The protein below binds the small molecule below.
Small molecule (SMILES): NS(=O)(=O)OCCCCCCCCOS(N)(=O)=O

Binding-site contacts:
Ligand atom C6 contacts residue PHE129 of chain 1.A at 4.1 Å (hydrophobic).
Ligand atom O1 contacts residue HIS118 of chain 1.A at 3.6 Å.
Ligand atom C1 contacts residue ZN1 of chain 1.B at 4.1 Å.
Ligand atom C7 contacts residue PRO200 of chain 1.A at 3.7 Å (hydrophobic).
Ligand atom O2 contacts residue THR197 of chain 1.A at 2.9 Å (h-bond).
Ligand atom O1 contacts residue VAL141 of chain 1.A at 4.1 Å.
Ligand atom S2 contacts residue PHE129 of chain 1.A at 4.0 Å.
Ligand atom N1 contacts residue GLU105 of chain 1.A at 4.1 Å.
Ligand atom N1 contacts residue HIS118 of chain 1.A at 3.4 Å (h-bond).
Ligand atom O1 contacts residue VAL120 of chain 1.A at 3.8 Å.
Ligand atom C2 contacts residue THR198 of chain 1.A at 3.4 Å.
Ligand atom O4 contacts residue PHE129 of chain 1.A at 3.2 Å.
Ligand atom O6 contacts residue PHE129 of chain 1.A at 3.2 Å.
Ligand atom C5 contacts residue LEU196 of chain 1.A at 3.7 Å (hydrophobic).
Ligand atom N1 contacts residue THR197 of chain 1.A at 2.7 Å (h-bond).
Ligand atom C4 contacts residue PHE129 of chain 1.A at 4.1 Å (hydrophobic).
Ligand atom O6 contacts residue GLY130 of chain 1.A at 3.6 Å.
Ligand atom O3 contacts residue THR198 of chain 1.A at 4.1 Å.
Ligand atom S1 contacts residue THR197 of chain 1.A at 3.8 Å.
Ligand atom C7 contacts residue PHE129 of chain 1.A at 4.2 Å (hydrophobic).
Ligand atom O2 contacts residue SER195 of chain 1.A at 4.0 Å.
Ligand atom C7 contacts residue LEU196 of chain 1.A at 4.1 Å (hydrophobic).
Ligand atom O3 contacts residue LEU196 of chain 1.A at 3.7 Å.
Ligand atom O1 contacts residue HIS93 of chain 1.A at 3.2 Å.
Ligand atom N1 contacts residue HIS95 of chain 1.A at 3.3 Å (h-bond).
Ligand atom O5 contacts residue VAL133 of chain 1.A at 3.8 Å.
Ligand atom O1 contacts residue ZN1 of chain 1.B at 3.0 Å.
Ligand atom S1 contacts residue HIS93 of chain 1.A at 4.0 Å.
Ligand atom O3 contacts residue ZN1 of chain 1.B at 4.1 Å.
Ligand atom C1 contacts residue THR198 of chain 1.A at 3.6 Å.
Ligand atom S1 contacts residue HIS118 of chain 1.A at 4.0 Å.
Ligand atom S1 contacts residue ZN1 of chain 1.B at 3.1 Å.
Ligand atom O2 contacts residue LEU196 of chain 1.A at 3.2 Å.
Ligand atom C1 contacts residue HIS93 of chain 1.A at 3.7 Å.
Ligand atom N1 contacts residue ZN1 of chain 1.B at 2.0 Å.
Ligand atom O3 contacts residue THR197 of chain 1.A at 4.1 Å.
Ligand atom O2 contacts residue TRP207 of chain 1.A at 3.5 Å.
Ligand atom C5 contacts residue PHE129 of chain 1.A at 4.0 Å (hydrophobic).
Ligand atom O2 contacts residue ZN1 of chain 1.B at 4.1 Å.
Ligand atom N1 contacts residue HIS93 of chain 1.A at 3.4 Å (h-bond).

Sequence of chain 1.A:
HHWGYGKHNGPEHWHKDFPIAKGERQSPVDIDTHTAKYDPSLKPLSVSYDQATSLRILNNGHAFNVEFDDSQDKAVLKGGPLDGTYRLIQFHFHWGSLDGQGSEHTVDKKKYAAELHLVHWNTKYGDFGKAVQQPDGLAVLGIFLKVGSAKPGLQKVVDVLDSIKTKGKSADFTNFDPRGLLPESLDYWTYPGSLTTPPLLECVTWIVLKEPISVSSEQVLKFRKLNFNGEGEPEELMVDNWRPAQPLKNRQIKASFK